Sequence of chain 1.A:
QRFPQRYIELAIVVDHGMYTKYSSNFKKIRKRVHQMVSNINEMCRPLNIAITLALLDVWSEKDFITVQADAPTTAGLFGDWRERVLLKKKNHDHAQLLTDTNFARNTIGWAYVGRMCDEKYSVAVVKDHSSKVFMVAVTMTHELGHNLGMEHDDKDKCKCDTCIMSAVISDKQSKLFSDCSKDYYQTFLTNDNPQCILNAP

This protein binds this small molecule.
Small molecule (SMILES): NC(=O)CC[C@H](NC(=O)[C@@H]1CCC(=O)N1)C(=O)N[C@@H](CC1=CN=C2CC=CC=C12)C(=O)O

Binding-site contacts:
Ligand atom CH2 contacts residue ILE166 of chain 1.A at 3.5 Å (hydrophobic).
Ligand atom C contacts residue HIS144 of chain 1.A at 3.5 Å.
Ligand atom C contacts residue ASN108 of chain 1.A at 3.7 Å.
Ligand atom CZ2 contacts residue ILE166 of chain 1.A at 3.6 Å (hydrophobic).
Ligand atom OXT contacts residue HIS154 of chain 1.A at 3.4 Å (h-bond).
Ligand atom C contacts residue GLU145 of chain 1.A at 3.4 Å.
Ligand atom CB contacts residue ILE110 of chain 1.A at 3.6 Å (hydrophobic).
Ligand atom CZ2 contacts residue SER168 of chain 1.A at 3.5 Å.
Ligand atom O contacts residue CD1 of chain 1.C at 2.6 Å.
Ligand atom CD1 contacts residue HIS144 of chain 1.A at 3.6 Å.
Ligand atom C contacts residue CD1 of chain 1.C at 2.7 Å.
Ligand atom CA contacts residue GLU145 of chain 1.A at 3.6 Å.
Ligand atom O contacts residue ILE110 of chain 1.A at 2.8 Å (h-bond).
Ligand atom CZ2 contacts residue HIS144 of chain 1.A at 3.5 Å.
Ligand atom O contacts residue GLY111 of chain 1.A at 3.6 Å.
Ligand atom O contacts residue GLY111 of chain 1.A at 3.6 Å (h-bond).
Ligand atom OXT contacts residue HIS144 of chain 1.A at 3.4 Å (h-bond).
Ligand atom O contacts residue HIS144 of chain 1.A at 3.3 Å.
Ligand atom CD2 contacts residue HIS144 of chain 1.A at 3.6 Å.
Ligand atom N contacts residue ASN108 of chain 1.A at 3.3 Å (h-bond).
Ligand atom CE2 contacts residue SER168 of chain 1.A at 3.5 Å.
Ligand atom O contacts residue THR109 of chain 1.A at 3.3 Å.
Ligand atom NE1 contacts residue ILE171 of chain 1.A at 3.5 Å (h-bond).
Ligand atom O contacts residue GLU145 of chain 1.A at 2.5 Å (salt-bridge).
Ligand atom CA contacts residue GLY111 of chain 1.A at 3.4 Å.
Ligand atom NE1 contacts residue VAL170 of chain 1.A at 3.5 Å.
Ligand atom OXT contacts residue CD1 of chain 1.C at 2.2 Å.
Ligand atom CA contacts residue ASN108 of chain 1.A at 3.4 Å.
Ligand atom CH2 contacts residue ILE171 of chain 1.A at 3.6 Å (hydrophobic).
Ligand atom CB contacts residue GLU145 of chain 1.A at 3.5 Å.
Ligand atom CZ2 contacts residue ILE171 of chain 1.A at 3.4 Å (hydrophobic).
Ligand atom N contacts residue ASN108 of chain 1.A at 3.0 Å (h-bond).
Ligand atom NE1 contacts residue ALA169 of chain 1.A at 3.2 Å (h-bond).
Ligand atom NE1 contacts residue SER168 of chain 1.A at 3.0 Å (h-bond).
Ligand atom CD contacts residue ARG107 of chain 1.A at 3.3 Å.
Ligand atom CE2 contacts residue ILE171 of chain 1.A at 3.5 Å (hydrophobic).
Ligand atom CE2 contacts residue HIS144 of chain 1.A at 3.4 Å.
Ligand atom NE2 contacts residue ARG107 of chain 1.A at 3.3 Å (salt-bridge).
Ligand atom CD1 contacts residue ALA169 of chain 1.A at 3.4 Å (hydrophobic).
Ligand atom NE1 contacts residue HIS144 of chain 1.A at 3.3 Å.